A small-molecule ligand and the protein it binds are described below.
Small molecule (SMILES): Nc1ccn([C@H]2C[C@H](O)[C@@H](CO)O2)c(=O)n1

Binding-site contacts:
Ligand atom C6 contacts residue ARG148 of chain 1.A at 3.7 Å.
Ligand atom C6 contacts residue TRP78 of chain 1.A at 3.5 Å (hydrophobic).
Ligand atom O2 contacts residue GLN117 of chain 1.A at 3.6 Å.
Ligand atom C5 contacts residue GLU73 of chain 1.A at 3.8 Å.
Ligand atom N4 contacts residue ASP153 of chain 1.A at 2.9 Å (salt-bridge).
Ligand atom C2 contacts residue PHE157 of chain 1.A at 3.4 Å (hydrophobic).
Ligand atom O2 contacts residue MET105 of chain 1.A at 3.5 Å.
Ligand atom N3 contacts residue GLN117 of chain 1.A at 3.0 Å (h-bond).
Ligand atom C5' contacts residue VAL75 of chain 1.A at 3.8 Å (hydrophobic).
Ligand atom O4' contacts residue LEU102 of chain 1.A at 3.5 Å.
Ligand atom O4' contacts residue TRP78 of chain 1.A at 3.5 Å.
Ligand atom C5 contacts residue ASP153 of chain 1.A at 3.8 Å.
Ligand atom N1 contacts residue PHE157 of chain 1.A at 3.9 Å.
Ligand atom C4 contacts residue PHE157 of chain 1.A at 3.5 Å (hydrophobic).
Ligand atom C3' contacts residue GLU217 of chain 1.A at 3.3 Å.
Ligand atom C3' contacts residue TYR106 of chain 1.A at 3.7 Å (hydrophobic).
Ligand atom O3' contacts residue GLU217 of chain 1.A at 2.6 Å (salt-bridge).
Ligand atom C5' contacts residue ARG214 of chain 1.A at 4.0 Å.
Ligand atom N4 contacts residue PHE157 of chain 1.A at 3.6 Å.
Ligand atom N1 contacts residue PHE116 of chain 1.A at 4.0 Å.
Ligand atom O2 contacts residue PHE116 of chain 1.A at 3.5 Å.
Ligand atom N3 contacts residue PHE116 of chain 1.A at 3.4 Å.
Ligand atom O2 contacts residue PHE157 of chain 1.A at 3.5 Å.
Ligand atom C2' contacts residue ILE50 of chain 1.A at 3.6 Å (hydrophobic).
Ligand atom C1' contacts residue TYR106 of chain 1.A at 3.8 Å (hydrophobic).
Ligand atom C4 contacts residue ASP153 of chain 1.A at 3.7 Å.
Ligand atom C4' contacts residue GLU217 of chain 1.A at 3.8 Å.
Ligand atom C6 contacts residue GLU73 of chain 1.A at 3.8 Å.
Ligand atom C2 contacts residue GLN117 of chain 1.A at 3.8 Å.
Ligand atom N4 contacts residue GLN117 of chain 1.A at 3.0 Å (h-bond).
Ligand atom O5' contacts residue GLU73 of chain 1.A at 2.5 Å (salt-bridge).
Ligand atom C4 contacts residue GLN117 of chain 1.A at 3.8 Å.
Ligand atom O3' contacts residue TYR106 of chain 1.A at 2.8 Å (h-bond).
Ligand atom C5' contacts residue GLU73 of chain 1.A at 3.1 Å.
Ligand atom N3 contacts residue PHE157 of chain 1.A at 3.3 Å.
Ligand atom C2 contacts residue PHE116 of chain 1.A at 3.4 Å (hydrophobic).
Ligand atom C2' contacts residue TYR106 of chain 1.A at 3.4 Å (hydrophobic).
Ligand atom C2' contacts residue PHE157 of chain 1.A at 3.8 Å (hydrophobic).
Ligand atom C5 contacts residue TRP78 of chain 1.A at 3.9 Å (hydrophobic).
Ligand atom O5' contacts residue ARG148 of chain 1.A at 2.8 Å (salt-bridge).

Sequence of chain 1.A:
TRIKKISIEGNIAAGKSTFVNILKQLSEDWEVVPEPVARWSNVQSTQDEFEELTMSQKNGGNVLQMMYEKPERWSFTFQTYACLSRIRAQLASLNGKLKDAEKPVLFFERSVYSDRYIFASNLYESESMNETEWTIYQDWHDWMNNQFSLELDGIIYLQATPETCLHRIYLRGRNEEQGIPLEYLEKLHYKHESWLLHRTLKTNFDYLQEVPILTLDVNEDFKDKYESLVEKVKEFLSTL